A small-molecule ligand and the protein it binds are described below.
Small molecule (SMILES): NC(=O)[C@H](Cc1ccccc1)NC(=O)[C@H](CC1=CN=C2CC=CC=C12)NC(=O)[C@@H]1CCCN1C(=O)[C@@H](N)Cc1ccc(O)cc1

Sequence of chain 1.G:
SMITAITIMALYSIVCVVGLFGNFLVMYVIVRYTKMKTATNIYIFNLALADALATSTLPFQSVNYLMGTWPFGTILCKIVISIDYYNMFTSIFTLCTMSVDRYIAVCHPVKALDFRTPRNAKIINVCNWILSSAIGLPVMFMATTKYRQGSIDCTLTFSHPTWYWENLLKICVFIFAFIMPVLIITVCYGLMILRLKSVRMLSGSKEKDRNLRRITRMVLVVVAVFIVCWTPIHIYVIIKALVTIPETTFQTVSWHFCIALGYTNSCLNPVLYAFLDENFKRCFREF

Binding-site contacts:
Ligand atom CZ2 contacts residue TRP142 of chain 1.G at 3.7 Å (hydrophobic).
Ligand atom CH2 contacts residue GLN133 of chain 1.G at 3.7 Å.
Ligand atom CD contacts residue ILE331 of chain 1.G at 3.7 Å (hydrophobic).
Ligand atom CE2 contacts residue GLN133 of chain 1.G at 3.2 Å.
Ligand atom O contacts residue ASN136 of chain 1.G at 3.3 Å (h-bond).
Ligand atom CZ3 contacts residue GLN133 of chain 1.G at 3.4 Å.
Ligand atom C contacts residue ASN136 of chain 1.G at 3.9 Å.
Ligand atom CE2 contacts residue ILE331 of chain 1.G at 3.6 Å (hydrophobic).
Ligand atom CG contacts residue VAL309 of chain 1.G at 4.0 Å (hydrophobic).
Ligand atom CD2 contacts residue ILE331 of chain 1.G at 3.6 Å (hydrophobic).
Ligand atom OH contacts residue LYS242 of chain 1.G at 4.0 Å.
Ligand atom NE1 contacts residue ASN136 of chain 1.G at 3.5 Å (h-bond).
Ligand atom N contacts residue TYR335 of chain 1.G at 3.5 Å (h-bond).
Ligand atom CG contacts residue HIS328 of chain 1.G at 3.9 Å.
Ligand atom CG contacts residue ILE331 of chain 1.G at 3.9 Å (hydrophobic).
Ligand atom CE1 contacts residue GLN133 of chain 1.G at 3.7 Å.
Ligand atom CZ contacts residue TYR84 of chain 1.G at 3.4 Å (hydrophobic).
Ligand atom CE3 contacts residue GLN133 of chain 1.G at 3.2 Å.
Ligand atom CD1 contacts residue CYS226 of chain 1.G at 3.6 Å (hydrophobic).
Ligand atom CZ contacts residue GLN133 of chain 1.G at 3.8 Å.
Ligand atom CE2 contacts residue VAL245 of chain 1.G at 3.9 Å (hydrophobic).
Ligand atom CZ3 contacts residue ASP156 of chain 1.G at 3.9 Å.
Ligand atom NE1 contacts residue CYS226 of chain 1.G at 3.4 Å (h-bond).
Ligand atom CD2 contacts residue GLN133 of chain 1.G at 3.9 Å.
Ligand atom CE1 contacts residue HIS328 of chain 1.G at 3.6 Å.
Ligand atom CE1 contacts residue VAL245 of chain 1.G at 3.8 Å (hydrophobic).
Ligand atom CE2 contacts residue TYR84 of chain 1.G at 3.7 Å (hydrophobic).
Ligand atom CG contacts residue TRP327 of chain 1.G at 3.6 Å (hydrophobic).
Ligand atom CD contacts residue ILE305 of chain 1.G at 3.6 Å (hydrophobic).
Ligand atom CD1 contacts residue GLN133 of chain 1.G at 4.0 Å.
Ligand atom CD1 contacts residue HIS328 of chain 1.G at 3.4 Å.
Ligand atom CB contacts residue MET160 of chain 1.G at 3.5 Å (hydrophobic).
Ligand atom CZ contacts residue VAL245 of chain 1.G at 3.7 Å (hydrophobic).
Ligand atom N contacts residue ASP156 of chain 1.G at 3.5 Å (salt-bridge).
Ligand atom CE3 contacts residue ASP156 of chain 1.G at 3.7 Å.
Ligand atom CD1 contacts residue TYR157 of chain 1.G at 3.8 Å (hydrophobic).
Ligand atom N contacts residue ASN136 of chain 1.G at 3.8 Å.
Ligand atom OH contacts residue VAL309 of chain 1.G at 3.3 Å.
Ligand atom CH2 contacts residue VAL152 of chain 1.G at 3.5 Å (hydrophobic).
Ligand atom CZ3 contacts residue VAL152 of chain 1.G at 3.8 Å (hydrophobic).